The protein below binds the small molecule below.
Small molecule (SMILES): Nc1ccn([C@@H]2O[C@H](CO)[C@@H](O)C2(F)F)c(=O)n1

Sequence of chain 1.A:
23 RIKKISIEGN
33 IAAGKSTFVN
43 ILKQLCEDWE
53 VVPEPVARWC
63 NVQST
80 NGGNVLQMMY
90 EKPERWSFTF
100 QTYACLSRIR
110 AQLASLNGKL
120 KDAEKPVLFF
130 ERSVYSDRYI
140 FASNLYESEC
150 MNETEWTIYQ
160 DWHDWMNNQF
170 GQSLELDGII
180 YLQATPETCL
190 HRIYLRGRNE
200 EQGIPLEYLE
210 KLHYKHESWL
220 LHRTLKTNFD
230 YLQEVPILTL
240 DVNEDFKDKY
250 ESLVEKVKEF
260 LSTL

Binding-site contacts:
Ligand atom N4 contacts residue PHE140 of chain 1.A at 3.6 Å.
Ligand atom C4 contacts residue GLN100 of chain 1.A at 3.9 Å.
Ligand atom F1 contacts residue ILE33 of chain 1.A at 3.8 Å.
Ligand atom O2 contacts residue GLN100 of chain 1.A at 3.5 Å (h-bond).
Ligand atom O4' contacts residue TRP61 of chain 1.A at 3.5 Å.
Ligand atom C3' contacts residue GLU200 of chain 1.A at 3.1 Å.
Ligand atom O5' contacts residue GLU56 of chain 1.A at 2.5 Å (salt-bridge).
Ligand atom C5' contacts residue VAL58 of chain 1.A at 3.9 Å (hydrophobic).
Ligand atom C6 contacts residue TRP61 of chain 1.A at 4.0 Å (hydrophobic).
Ligand atom C5 contacts residue GLU56 of chain 1.A at 3.8 Å.
Ligand atom N3 contacts residue PHE140 of chain 1.A at 3.5 Å.
Ligand atom O3' contacts residue GLU200 of chain 1.A at 2.6 Å (salt-bridge).
Ligand atom F2 contacts residue ILE33 of chain 1.A at 3.2 Å.
Ligand atom N3 contacts residue PHE99 of chain 1.A at 3.6 Å.
Ligand atom O2 contacts residue PHE99 of chain 1.A at 3.6 Å.
Ligand atom C5 contacts residue ASP136 of chain 1.A at 3.7 Å.
Ligand atom N3 contacts residue GLN100 of chain 1.A at 3.0 Å (h-bond).
Ligand atom F2 contacts residue PHE140 of chain 1.A at 3.4 Å.
Ligand atom C2 contacts residue PHE140 of chain 1.A at 3.6 Å (hydrophobic).
Ligand atom F1 contacts residue PHE140 of chain 1.A at 3.5 Å.
Ligand atom N4 contacts residue ASP136 of chain 1.A at 2.8 Å (salt-bridge).
Ligand atom C4' contacts residue GLU200 of chain 1.A at 3.7 Å.
Ligand atom C3' contacts residue TYR89 of chain 1.A at 3.7 Å (hydrophobic).
Ligand atom C4 contacts residue ASP136 of chain 1.A at 3.7 Å.
Ligand atom C2 contacts residue PHE99 of chain 1.A at 3.5 Å (hydrophobic).
Ligand atom C2 contacts residue GLN100 of chain 1.A at 3.7 Å.
Ligand atom O3' contacts residue TYR89 of chain 1.A at 2.6 Å (h-bond).
Ligand atom F2 contacts residue TYR89 of chain 1.A at 2.8 Å.
Ligand atom C5' contacts residue GLU56 of chain 1.A at 3.3 Å.
Ligand atom F1 contacts residue ARG131 of chain 1.A at 3.0 Å.
Ligand atom O2 contacts residue PHE140 of chain 1.A at 3.8 Å.
Ligand atom C6 contacts residue ARG131 of chain 1.A at 3.6 Å.
Ligand atom O2 contacts residue MET88 of chain 1.A at 3.4 Å.
Ligand atom C2' contacts residue ILE33 of chain 1.A at 4.0 Å (hydrophobic).
Ligand atom N4 contacts residue GLN100 of chain 1.A at 3.1 Å (h-bond).
Ligand atom C2' contacts residue TYR89 of chain 1.A at 3.6 Å (hydrophobic).
Ligand atom C4 contacts residue PHE140 of chain 1.A at 3.6 Å (hydrophobic).
Ligand atom O5' contacts residue ARG131 of chain 1.A at 3.4 Å (salt-bridge).
Ligand atom C6 contacts residue GLU56 of chain 1.A at 3.7 Å.
Ligand atom C5' contacts residue GLU200 of chain 1.A at 4.0 Å.